Binding-site contacts:
Ligand atom O11 contacts residue PHE345 of chain 1.A at 4.0 Å.
Ligand atom C4A contacts residue ILE427 of chain 1.A at 3.8 Å (hydrophobic).
Ligand atom O6 contacts residue ARG284 of chain 1.A at 2.7 Å (salt-bridge).
Ligand atom C3A contacts residue ILE427 of chain 1.A at 3.7 Å (hydrophobic).
Ligand atom O1 contacts residue ARG284 of chain 1.A at 4.0 Å.
Ligand atom O52 contacts residue LYS347 of chain 1.A at 3.8 Å.
Ligand atom O1A contacts residue LYS426 of chain 1.A at 3.4 Å.
Ligand atom C3C contacts residue PHE345 of chain 1.A at 3.9 Å (hydrophobic).
Ligand atom O52 contacts residue THR346 of chain 1.A at 3.7 Å.
Ligand atom O1 contacts residue PHE345 of chain 1.A at 3.8 Å.
Ligand atom O3C contacts residue PHE345 of chain 1.A at 3.7 Å.
Ligand atom O12 contacts residue SER425 of chain 1.A at 3.3 Å.
Ligand atom P4 contacts residue LYS347 of chain 1.A at 3.8 Å.
Ligand atom C6A contacts residue LEU430 of chain 1.A at 3.8 Å (hydrophobic).
Ligand atom O51 contacts residue LYS347 of chain 1.A at 3.1 Å (salt-bridge).
Ligand atom O52 contacts residue ASN422 of chain 1.A at 2.8 Å (h-bond).
Ligand atom O11 contacts residue SER425 of chain 1.A at 3.3 Å.
Ligand atom C4 contacts residue LYS347 of chain 1.A at 3.9 Å.
Ligand atom O51 contacts residue ARG348 of chain 1.A at 2.9 Å (salt-bridge).
Ligand atom O52 contacts residue ARG348 of chain 1.A at 3.1 Å (salt-bridge).
Ligand atom O42 contacts residue LYS347 of chain 1.A at 3.2 Å (salt-bridge).
Ligand atom C5B contacts residue ILE427 of chain 1.A at 3.9 Å (hydrophobic).
Ligand atom C6 contacts residue PHE345 of chain 1.A at 3.8 Å (hydrophobic).
Ligand atom O11 contacts residue ILE427 of chain 1.A at 3.5 Å.
Ligand atom O6 contacts residue PHE345 of chain 1.A at 3.6 Å.
Ligand atom P5 contacts residue LYS347 of chain 1.A at 3.7 Å.
Ligand atom P1 contacts residue SER425 of chain 1.A at 3.8 Å.
Ligand atom O12 contacts residue LYS426 of chain 1.A at 2.9 Å (salt-bridge).
Ligand atom O5 contacts residue LYS347 of chain 1.A at 3.0 Å (salt-bridge).
Ligand atom C4B contacts residue THR341 of chain 1.A at 3.7 Å.
Ligand atom O52 contacts residue SER423 of chain 1.A at 4.0 Å.
Ligand atom O53 contacts residue SER423 of chain 1.A at 2.7 Å (h-bond).
Ligand atom C2A contacts residue ILE427 of chain 1.A at 3.8 Å (hydrophobic).
Ligand atom O2C contacts residue ILE427 of chain 1.A at 3.6 Å.
Ligand atom O41 contacts residue LYS347 of chain 1.A at 3.8 Å.
Ligand atom C3B contacts residue THR341 of chain 1.A at 3.8 Å.
Ligand atom O11 contacts residue ARG284 of chain 1.A at 3.8 Å.
Ligand atom O4 contacts residue LYS347 of chain 1.A at 3.7 Å.
Ligand atom P5 contacts residue ARG348 of chain 1.A at 3.6 Å.
Ligand atom O53 contacts residue ASN422 of chain 1.A at 4.0 Å.

This protein binds this small molecule.
Small molecule (SMILES): CCCCCCCC(=O)OC[C@H](COP(=O)(O)O[C@@H]1[C@H](O)[C@H](O)[C@@H](OP(=O)(O)O)[C@H](OP(=O)(O)O)[C@H]1O)OC(=O)CCCCCCC

Sequence of chain 1.A:
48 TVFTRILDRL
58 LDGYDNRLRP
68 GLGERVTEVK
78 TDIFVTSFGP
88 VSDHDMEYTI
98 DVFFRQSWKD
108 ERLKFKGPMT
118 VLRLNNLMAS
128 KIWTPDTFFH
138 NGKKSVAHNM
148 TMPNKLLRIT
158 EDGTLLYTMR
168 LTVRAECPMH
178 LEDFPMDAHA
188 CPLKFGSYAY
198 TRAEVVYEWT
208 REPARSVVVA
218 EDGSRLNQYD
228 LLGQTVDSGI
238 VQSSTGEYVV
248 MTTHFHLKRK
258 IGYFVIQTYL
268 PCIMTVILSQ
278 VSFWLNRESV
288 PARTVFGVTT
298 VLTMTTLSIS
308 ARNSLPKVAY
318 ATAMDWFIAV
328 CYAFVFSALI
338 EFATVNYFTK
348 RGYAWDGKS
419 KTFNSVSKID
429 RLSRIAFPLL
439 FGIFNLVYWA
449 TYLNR